Sequence of chain 1.A:
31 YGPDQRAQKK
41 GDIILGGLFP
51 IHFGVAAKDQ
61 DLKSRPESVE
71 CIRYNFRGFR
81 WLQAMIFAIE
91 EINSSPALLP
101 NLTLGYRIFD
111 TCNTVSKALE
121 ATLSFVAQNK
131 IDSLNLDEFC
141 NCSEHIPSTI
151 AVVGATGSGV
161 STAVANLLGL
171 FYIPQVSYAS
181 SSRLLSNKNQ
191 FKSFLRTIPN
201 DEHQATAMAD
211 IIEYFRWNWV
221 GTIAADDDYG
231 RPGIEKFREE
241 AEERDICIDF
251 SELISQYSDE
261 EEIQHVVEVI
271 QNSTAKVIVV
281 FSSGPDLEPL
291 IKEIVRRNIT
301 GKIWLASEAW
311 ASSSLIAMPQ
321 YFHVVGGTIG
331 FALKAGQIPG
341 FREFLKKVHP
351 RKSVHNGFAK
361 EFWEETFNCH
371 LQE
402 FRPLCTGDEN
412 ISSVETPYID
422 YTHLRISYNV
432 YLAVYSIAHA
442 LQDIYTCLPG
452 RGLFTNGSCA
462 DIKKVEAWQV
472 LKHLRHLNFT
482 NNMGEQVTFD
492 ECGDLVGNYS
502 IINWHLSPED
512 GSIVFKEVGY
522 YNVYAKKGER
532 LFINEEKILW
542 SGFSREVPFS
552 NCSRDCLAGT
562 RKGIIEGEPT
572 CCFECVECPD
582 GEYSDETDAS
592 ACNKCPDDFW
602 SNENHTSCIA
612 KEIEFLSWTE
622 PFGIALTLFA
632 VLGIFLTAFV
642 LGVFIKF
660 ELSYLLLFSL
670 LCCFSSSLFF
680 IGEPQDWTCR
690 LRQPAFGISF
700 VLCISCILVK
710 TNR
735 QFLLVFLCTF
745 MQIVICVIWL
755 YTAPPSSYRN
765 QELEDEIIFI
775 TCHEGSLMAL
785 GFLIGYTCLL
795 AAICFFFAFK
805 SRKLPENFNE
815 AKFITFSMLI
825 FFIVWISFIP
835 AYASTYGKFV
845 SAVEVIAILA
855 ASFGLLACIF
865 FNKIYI

Binding-site contacts:
Ligand atom C7 contacts residue ASN272 of chain 1.A at 3.2 Å.
Ligand atom C8 contacts residue HIS265 of chain 1.A at 3.9 Å.
Ligand atom C2 contacts residue ASN272 of chain 1.A at 2.4 Å.
Ligand atom C8 contacts residue GLU268 of chain 1.A at 4.0 Å.
Ligand atom O7 contacts residue ASN272 of chain 1.A at 3.1 Å (h-bond).
Ligand atom N2 contacts residue ASN272 of chain 1.A at 2.9 Å (h-bond).
Ligand atom C5 contacts residue ASN272 of chain 1.A at 3.7 Å.
Ligand atom C8 contacts residue ASN272 of chain 1.A at 4.4 Å.
Ligand atom C3 contacts residue ASN272 of chain 1.A at 3.8 Å.
Ligand atom C4 contacts residue ASN272 of chain 1.A at 4.2 Å.
Ligand atom C8 contacts residue VAL269 of chain 1.A at 4.0 Å (hydrophobic).
Ligand atom O5 contacts residue ASN272 of chain 1.A at 2.4 Å (h-bond).
Ligand atom C1 contacts residue ASN272 of chain 1.A at 1.4 Å.

This small molecule binds to this protein.
Small molecule (SMILES): CC(=O)N[C@@H]1[C@@H](O)[C@H](O)[C@@H](CO)O[C@H]1O